Binding-site contacts:
Ligand atom O5 contacts residue SER95 of chain 1.C at 3.0 Å (h-bond).
Ligand atom C10 contacts residue SER71 of chain 1.D at 3.6 Å.
Ligand atom C11 contacts residue ARG269 of chain 1.C at 3.3 Å.
Ligand atom C9 contacts residue GLU89 of chain 1.C at 3.1 Å.
Ligand atom N5 contacts residue ARG269 of chain 1.C at 3.5 Å (salt-bridge).
Ligand atom O4 contacts residue SER71 of chain 1.D at 2.6 Å (h-bond).
Ligand atom C8 contacts residue TYR105 of chain 1.C at 3.7 Å (hydrophobic).
Ligand atom O2 contacts residue TYR100 of chain 1.C at 3.1 Å (h-bond).
Ligand atom C6 contacts residue TYR105 of chain 1.C at 3.5 Å (hydrophobic).
Ligand atom C5 contacts residue SER71 of chain 1.D at 3.1 Å.
Ligand atom O4 contacts residue PHE70 of chain 1.D at 3.4 Å.
Ligand atom O9 contacts residue TYR105 of chain 1.C at 3.5 Å.
Ligand atom C1 contacts residue SER95 of chain 1.C at 3.1 Å.
Ligand atom O6 contacts residue THR65 of chain 1.C at 3.5 Å.
Ligand atom O6 contacts residue VAL102 of chain 1.C at 3.2 Å (h-bond).
Ligand atom C11 contacts residue PHE70 of chain 1.D at 3.8 Å (hydrophobic).
Ligand atom O9 contacts residue ARG109 of chain 1.C at 3.2 Å.
Ligand atom O4 contacts residue GLU72 of chain 1.D at 3.1 Å (salt-bridge).
Ligand atom O8 contacts residue ARG109 of chain 1.C at 3.4 Å.
Ligand atom N5 contacts residue SER71 of chain 1.D at 3.5 Å (h-bond).
Ligand atom O9 contacts residue GLU89 of chain 1.C at 2.9 Å (salt-bridge).
Ligand atom C7 contacts residue ARG269 of chain 1.C at 3.4 Å.
Ligand atom C10 contacts residue ARG269 of chain 1.C at 3.6 Å.
Ligand atom C11 contacts residue GLU69 of chain 1.D at 3.3 Å.
Ligand atom C2 contacts residue TYR100 of chain 1.C at 3.5 Å (hydrophobic).
Ligand atom C6 contacts residue ARG269 of chain 1.C at 3.5 Å.
Ligand atom C8 contacts residue ARG269 of chain 1.C at 3.5 Å.
Ligand atom O8 contacts residue TYR105 of chain 1.C at 3.6 Å.
Ligand atom O5 contacts residue TYR100 of chain 1.C at 3.6 Å.
Ligand atom O3 contacts residue ARG208 of chain 1.E at 3.5 Å (salt-bridge).
Ligand atom C6 contacts residue VAL102 of chain 1.C at 3.8 Å (hydrophobic).
Ligand atom C9 contacts residue ARG269 of chain 1.C at 3.7 Å.
Ligand atom C9 contacts residue ARG109 of chain 1.C at 3.8 Å.
Ligand atom O10 contacts residue SER71 of chain 1.D at 3.4 Å (h-bond).
Ligand atom O1 contacts residue SER95 of chain 1.C at 2.8 Å (h-bond).
Ligand atom C4 contacts residue SER71 of chain 1.D at 3.4 Å.
Ligand atom O1B contacts residue TYR105 of chain 1.C at 3.3 Å.
Ligand atom O8 contacts residue ARG269 of chain 1.C at 2.7 Å (salt-bridge).
Ligand atom C3 contacts residue GLU72 of chain 1.D at 3.7 Å.
Ligand atom O1 contacts residue TYR100 of chain 1.C at 3.0 Å.

Sequence of chain 1.C:
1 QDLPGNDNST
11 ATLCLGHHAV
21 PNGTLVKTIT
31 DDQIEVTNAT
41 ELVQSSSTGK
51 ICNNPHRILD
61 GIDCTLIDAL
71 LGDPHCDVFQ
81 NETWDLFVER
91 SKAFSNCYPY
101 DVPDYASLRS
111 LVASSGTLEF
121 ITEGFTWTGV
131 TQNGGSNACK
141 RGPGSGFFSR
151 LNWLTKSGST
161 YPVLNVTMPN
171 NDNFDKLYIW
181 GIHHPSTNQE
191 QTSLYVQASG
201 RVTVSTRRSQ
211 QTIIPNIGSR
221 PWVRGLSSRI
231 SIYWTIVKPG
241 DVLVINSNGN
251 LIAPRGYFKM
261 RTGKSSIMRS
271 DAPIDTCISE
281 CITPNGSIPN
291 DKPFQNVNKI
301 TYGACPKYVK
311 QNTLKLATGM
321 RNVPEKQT

Sequence of chain 1.E:
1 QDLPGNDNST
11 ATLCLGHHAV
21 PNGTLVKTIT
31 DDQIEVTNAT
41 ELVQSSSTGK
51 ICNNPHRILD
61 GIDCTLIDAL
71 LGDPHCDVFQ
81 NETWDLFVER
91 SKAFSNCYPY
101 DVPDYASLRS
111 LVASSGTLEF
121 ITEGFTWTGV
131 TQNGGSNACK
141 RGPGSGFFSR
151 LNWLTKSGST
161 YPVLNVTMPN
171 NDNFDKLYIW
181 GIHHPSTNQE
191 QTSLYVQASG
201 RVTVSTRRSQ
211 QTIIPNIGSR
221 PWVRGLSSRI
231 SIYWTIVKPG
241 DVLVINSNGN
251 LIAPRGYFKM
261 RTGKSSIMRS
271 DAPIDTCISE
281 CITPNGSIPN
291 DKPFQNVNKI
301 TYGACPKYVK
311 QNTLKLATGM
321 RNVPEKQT

The protein below binds the small molecule below.
Small molecule (SMILES): CC(=O)N[C@H]1[C@H]([C@H](O)[C@H](O)CO)O[C@@](O[C@H]2[C@@H](O)[C@@H](CO)O[C@@H](O[C@H]3[C@H](O)[C@@H](O)[C@H](O)O[C@@H]3CO)[C@@H]2O)(C(=O)O)C[C@@H]1O

Sequence of chain 1.D:
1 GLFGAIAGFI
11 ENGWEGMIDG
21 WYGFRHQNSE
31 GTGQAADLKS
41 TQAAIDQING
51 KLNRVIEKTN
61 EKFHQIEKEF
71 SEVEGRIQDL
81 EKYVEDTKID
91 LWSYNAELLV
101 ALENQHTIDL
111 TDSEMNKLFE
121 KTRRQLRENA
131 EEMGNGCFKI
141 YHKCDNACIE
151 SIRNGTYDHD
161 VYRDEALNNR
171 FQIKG